Sequence of chain 1.A:
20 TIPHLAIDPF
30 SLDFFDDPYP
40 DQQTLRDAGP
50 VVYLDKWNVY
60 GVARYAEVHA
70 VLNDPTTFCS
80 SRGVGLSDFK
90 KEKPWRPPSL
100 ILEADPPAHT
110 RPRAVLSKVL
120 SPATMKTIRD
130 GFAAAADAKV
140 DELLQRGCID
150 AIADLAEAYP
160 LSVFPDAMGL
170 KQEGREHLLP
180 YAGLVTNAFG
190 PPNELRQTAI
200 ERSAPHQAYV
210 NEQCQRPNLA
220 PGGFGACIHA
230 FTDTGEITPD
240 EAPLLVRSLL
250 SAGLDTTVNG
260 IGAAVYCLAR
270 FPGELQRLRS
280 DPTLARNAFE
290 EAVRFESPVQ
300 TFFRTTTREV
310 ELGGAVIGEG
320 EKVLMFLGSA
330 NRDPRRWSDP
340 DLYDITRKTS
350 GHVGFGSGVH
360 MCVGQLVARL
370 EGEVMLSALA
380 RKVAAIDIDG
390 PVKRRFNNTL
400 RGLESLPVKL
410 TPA

The protein below binds the small molecule below.
Small molecule (SMILES): COc1ccc(C(=O)O)cc1

Binding-site contacts:
Ligand atom C1 contacts residue ARG95 of chain 1.A at 3.9 Å.
Ligand atom C8 contacts residue THR185 of chain 1.A at 4.3 Å.
Ligand atom O2 contacts residue LEU101 of chain 1.A at 3.7 Å.
Ligand atom O3 contacts residue PHE301 of chain 1.A at 3.9 Å.
Ligand atom C2 contacts residue LEU101 of chain 1.A at 3.7 Å (hydrophobic).
Ligand atom C4 contacts residue PHE188 of chain 1.A at 4.3 Å (hydrophobic).
Ligand atom O1 contacts residue SER250 of chain 1.A at 3.6 Å.
Ligand atom C4 contacts residue VAL184 of chain 1.A at 4.3 Å (hydrophobic).
Ligand atom C1 contacts residue LEU101 of chain 1.A at 4.1 Å (hydrophobic).
Ligand atom C7 contacts residue HEM1 of chain 1.B at 3.6 Å.
Ligand atom C3 contacts residue ALA251 of chain 1.A at 4.0 Å (hydrophobic).
Ligand atom C6 contacts residue ALA251 of chain 1.A at 3.7 Å (hydrophobic).
Ligand atom O1 contacts residue SER98 of chain 1.A at 3.9 Å.
Ligand atom O2 contacts residue SER98 of chain 1.A at 2.8 Å (h-bond).
Ligand atom C3 contacts residue VAL184 of chain 1.A at 4.1 Å (hydrophobic).
Ligand atom C1 contacts residue SER250 of chain 1.A at 4.3 Å.
Ligand atom C7 contacts residue LEU101 of chain 1.A at 3.7 Å (hydrophobic).
Ligand atom C7 contacts residue ALA251 of chain 1.A at 4.0 Å (hydrophobic).
Ligand atom C3 contacts residue LEU101 of chain 1.A at 3.9 Å (hydrophobic).
Ligand atom C5 contacts residue ALA251 of chain 1.A at 3.6 Å (hydrophobic).
Ligand atom O2 contacts residue ILE100 of chain 1.A at 4.1 Å.
Ligand atom C6 contacts residue HEM1 of chain 1.B at 3.5 Å.
Ligand atom C8 contacts residue PHE301 of chain 1.A at 3.9 Å (hydrophobic).
Ligand atom C8 contacts residue PHE188 of chain 1.A at 4.3 Å (hydrophobic).
Ligand atom C4 contacts residue ALA251 of chain 1.A at 3.7 Å (hydrophobic).
Ligand atom C3 contacts residue ARG95 of chain 1.A at 4.2 Å.
Ligand atom C1 contacts residue SER98 of chain 1.A at 3.6 Å.
Ligand atom C5 contacts residue LEU101 of chain 1.A at 4.2 Å (hydrophobic).
Ligand atom C1 contacts residue SER247 of chain 1.A at 3.4 Å.
Ligand atom O1 contacts residue ARG95 of chain 1.A at 2.9 Å (salt-bridge).
Ligand atom O3 contacts residue HEM1 of chain 1.B at 4.4 Å.
Ligand atom C2 contacts residue ALA251 of chain 1.A at 4.1 Å (hydrophobic).
Ligand atom C4 contacts residue LEU101 of chain 1.A at 4.2 Å (hydrophobic).
Ligand atom C3 contacts residue SER250 of chain 1.A at 3.9 Å.
Ligand atom C6 contacts residue LEU101 of chain 1.A at 3.9 Å (hydrophobic).
Ligand atom O3 contacts residue ALA251 of chain 1.A at 4.1 Å.
Ligand atom C2 contacts residue SER250 of chain 1.A at 4.4 Å.
Ligand atom O2 contacts residue HEM1 of chain 1.B at 4.3 Å.
Ligand atom O2 contacts residue SER247 of chain 1.A at 2.7 Å (h-bond).
Ligand atom O1 contacts residue SER247 of chain 1.A at 3.6 Å.